The small molecule below binds the protein below.
Small molecule (SMILES): O=C(O)[C@@H]1O[C@H](O[C@H]2[C@@H](OS(=O)(=O)O)O[C@@H](O)[C@H](NS(=O)(=O)O)[C@H]2O)[C@@H](OS(=O)(=O)O)[C@H](O)[C@@H]1O

Binding-site contacts:
Ligand atom O6B contacts residue HIS94 of chain 19.H at 4.0 Å.
Ligand atom OAH contacts residue THR4 of chain 19.H at 3.7 Å.
Ligand atom O6A contacts residue SER93 of chain 19.H at 3.2 Å.
Ligand atom C6 contacts residue SER93 of chain 19.H at 4.0 Å.
Ligand atom OAH contacts residue ARG157 of chain 19.H at 3.1 Å (salt-bridge).
Ligand atom C2 contacts residue ALA158 of chain 19.H at 3.7 Å (hydrophobic).
Ligand atom O5 contacts residue ARG157 of chain 19.H at 3.8 Å.
Ligand atom O5B contacts residue LYS156 of chain 19.H at 3.3 Å.
Ligand atom C3 contacts residue LYS156 of chain 19.H at 4.0 Å.
Ligand atom C4 contacts residue LYS156 of chain 19.H at 4.0 Å.
Ligand atom O4 contacts residue LYS156 of chain 19.H at 3.5 Å.
Ligand atom O3 contacts residue LYS156 of chain 19.H at 3.0 Å.
Ligand atom O5 contacts residue LYS156 of chain 19.H at 3.4 Å.
Ligand atom OAF contacts residue ARG157 of chain 19.H at 2.8 Å (salt-bridge).
Ligand atom C3 contacts residue ALA158 of chain 19.H at 4.0 Å (hydrophobic).
Ligand atom C5 contacts residue LEU62 of chain 19.H at 3.8 Å (hydrophobic).
Ligand atom C6 contacts residue HIS94 of chain 19.H at 3.9 Å.
Ligand atom OAF contacts residue THR4 of chain 19.H at 2.9 Å (h-bond).
Ligand atom O3 contacts residue ALA158 of chain 19.H at 3.0 Å (h-bond).
Ligand atom O3 contacts residue ARG157 of chain 19.H at 3.3 Å (salt-bridge).
Ligand atom OAF contacts residue ALA158 of chain 19.H at 3.3 Å.
Ligand atom OAH contacts residue LEU2 of chain 19.H at 2.8 Å (h-bond).
Ligand atom SAG contacts residue ARG157 of chain 19.H at 3.6 Å (salt-bridge).
Ligand atom C6 contacts residue LEU62 of chain 19.H at 3.5 Å (hydrophobic).
Ligand atom SAG contacts residue THR4 of chain 19.H at 3.9 Å.
Ligand atom C6 contacts residue HIS155 of chain 19.H at 3.4 Å.
Ligand atom O6A contacts residue LEU62 of chain 19.H at 3.4 Å.
Ligand atom OAH contacts residue ASP3 of chain 19.H at 4.0 Å.
Ligand atom O6B contacts residue HIS155 of chain 19.H at 3.3 Å (h-bond).
Ligand atom OBI contacts residue LYS156 of chain 19.H at 4.0 Å.
Ligand atom O6B contacts residue LYS156 of chain 19.H at 3.3 Å.
Ligand atom O4 contacts residue HIS155 of chain 19.H at 3.5 Å (h-bond).
Ligand atom O6A contacts residue HIS94 of chain 19.H at 3.2 Å (h-bond).
Ligand atom C3 contacts residue ARG157 of chain 19.H at 3.7 Å.
Ligand atom O5 contacts residue HIS155 of chain 19.H at 3.6 Å.
Ligand atom C5 contacts residue HIS155 of chain 19.H at 4.0 Å.
Ligand atom O4 contacts residue SER93 of chain 19.H at 3.0 Å (h-bond).
Ligand atom O6B contacts residue ARG157 of chain 19.H at 3.3 Å (salt-bridge).
Ligand atom O6A contacts residue HIS155 of chain 19.H at 3.8 Å.
Ligand atom O6B contacts residue LEU62 of chain 19.H at 4.0 Å.

Sequence of chain 19.H:
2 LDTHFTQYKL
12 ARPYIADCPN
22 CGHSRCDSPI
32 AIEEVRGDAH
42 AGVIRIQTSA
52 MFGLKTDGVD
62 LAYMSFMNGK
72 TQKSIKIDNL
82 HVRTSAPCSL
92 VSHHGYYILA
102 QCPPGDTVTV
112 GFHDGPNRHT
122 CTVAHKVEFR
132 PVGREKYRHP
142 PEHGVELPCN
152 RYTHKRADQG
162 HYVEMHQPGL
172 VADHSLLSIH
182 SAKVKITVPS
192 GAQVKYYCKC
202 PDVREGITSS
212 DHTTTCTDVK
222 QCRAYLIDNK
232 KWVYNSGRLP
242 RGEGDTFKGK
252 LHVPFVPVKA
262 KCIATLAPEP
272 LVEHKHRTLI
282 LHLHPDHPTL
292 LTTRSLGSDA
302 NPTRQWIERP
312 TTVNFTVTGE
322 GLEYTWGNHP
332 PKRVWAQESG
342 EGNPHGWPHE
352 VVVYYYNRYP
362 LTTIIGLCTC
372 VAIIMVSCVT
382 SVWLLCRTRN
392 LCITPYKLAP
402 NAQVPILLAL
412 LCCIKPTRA